Sequence of chain 4.E:
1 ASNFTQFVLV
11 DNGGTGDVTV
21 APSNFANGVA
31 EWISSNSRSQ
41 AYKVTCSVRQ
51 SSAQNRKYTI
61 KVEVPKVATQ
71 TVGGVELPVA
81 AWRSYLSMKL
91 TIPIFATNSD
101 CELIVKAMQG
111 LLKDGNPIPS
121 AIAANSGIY

Sequence of chain 6.E:
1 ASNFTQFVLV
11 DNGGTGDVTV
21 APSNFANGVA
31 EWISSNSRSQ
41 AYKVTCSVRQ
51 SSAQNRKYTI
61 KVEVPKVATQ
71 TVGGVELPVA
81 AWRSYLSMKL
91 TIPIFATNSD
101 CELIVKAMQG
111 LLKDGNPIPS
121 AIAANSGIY

Binding-site contacts:
Ligand atom N7 contacts residue THR45 of chain 6.E at 2.5 Å (h-bond).
Ligand atom N9 contacts residue TYR85 of chain 6.E at 4.0 Å.
Ligand atom C6 contacts residue THR59 of chain 6.E at 3.6 Å.
Ligand atom OP1 contacts residue TYR85 of chain 6.E at 3.5 Å (h-bond).
Ligand atom N1 contacts residue TYR85 of chain 6.E at 3.5 Å.
Ligand atom P contacts residue LYS43 of chain 6.E at 3.2 Å.
Ligand atom C4 contacts residue LYS61 of chain 6.E at 3.7 Å.
Ligand atom C4 contacts residue TYR85 of chain 6.E at 3.8 Å (hydrophobic).
Ligand atom C8 contacts residue TYR85 of chain 6.E at 3.8 Å (hydrophobic).
Ligand atom N6 contacts residue THR91 of chain 4.E at 3.5 Å (h-bond).
Ligand atom OP2 contacts residue LYS43 of chain 6.E at 2.7 Å (salt-bridge).
Ligand atom C2 contacts residue SER47 of chain 6.E at 3.4 Å.
Ligand atom C2 contacts residue THR59 of chain 6.E at 4.1 Å.
Ligand atom C5 contacts residue THR45 of chain 6.E at 3.1 Å.
Ligand atom C6 contacts residue LYS61 of chain 6.E at 3.8 Å.
Ligand atom C5' contacts residue TYR85 of chain 6.E at 4.0 Å (hydrophobic).
Ligand atom OP2 contacts residue GLU63 of chain 6.E at 3.6 Å (salt-bridge).
Ligand atom N6 contacts residue SER47 of chain 6.E at 4.1 Å.
Ligand atom C5 contacts residue LYS61 of chain 6.E at 3.7 Å.
Ligand atom N1 contacts residue SER47 of chain 6.E at 2.9 Å (h-bond).
Ligand atom C6 contacts residue SER47 of chain 6.E at 3.9 Å.
Ligand atom C6 contacts residue THR45 of chain 6.E at 3.1 Å.
Ligand atom C8 contacts residue THR45 of chain 6.E at 3.8 Å.
Ligand atom C5 contacts residue VAL29 of chain 6.E at 4.0 Å (hydrophobic).
Ligand atom C5 contacts residue TYR85 of chain 6.E at 3.5 Å (hydrophobic).
Ligand atom C6 contacts residue VAL29 of chain 6.E at 4.1 Å (hydrophobic).
Ligand atom O6 contacts residue LYS61 of chain 6.E at 3.0 Å (salt-bridge).
Ligand atom N9 contacts residue LYS61 of chain 6.E at 3.7 Å.
Ligand atom N6 contacts residue THR45 of chain 6.E at 2.5 Å (h-bond).
Ligand atom N1 contacts residue THR59 of chain 6.E at 3.5 Å.
Ligand atom OP1 contacts residue LYS43 of chain 6.E at 2.9 Å (salt-bridge).
Ligand atom N7 contacts residue LYS61 of chain 6.E at 3.7 Å.
Ligand atom C8 contacts residue LYS61 of chain 6.E at 3.7 Å.
Ligand atom N6 contacts residue TYR85 of chain 6.E at 3.3 Å.
Ligand atom P contacts residue TYR85 of chain 6.E at 3.7 Å.
Ligand atom N6 contacts residue CYS46 of chain 6.E at 3.4 Å (h-bond).
Ligand atom C6 contacts residue TYR85 of chain 6.E at 3.4 Å (hydrophobic).
Ligand atom N6 contacts residue THR59 of chain 6.E at 2.8 Å (h-bond).
Ligand atom N7 contacts residue TYR85 of chain 6.E at 3.7 Å.
Ligand atom N6 contacts residue LYS61 of chain 6.E at 4.1 Å.

The small molecule below binds the protein below.
Small molecule (SMILES): Nc1nc(=O)c2ncn([C@@H]3O[C@H](CO[P](=O)(O)O[C@H]4[C@@H](O)[C@H](n5cnc6c(N)ncnc65)O[C@@H]4CO[P](=O)(O)O[C@@H]4[C@@H](O)[C@H](n5cnc6c(N)ncnc65)O[C@@H]4COP(=O)=O)[C@@H](O)[C@H]3O)c2[nH]1